A small-molecule ligand and the protein it binds are described below.
Small molecule (SMILES): CC(=O)N[C@H]1[C@H](O[C@H]2[C@H](O)[C@@H](NC(C)=O)CO[C@@H]2CO)O[C@H](CO[C@H]2O[C@H](CO)[C@@H](O)[C@H](O)[C@@H]2O)[C@@H](O[C@H]2O[C@H](CO)[C@@H](O)[C@H](O)[C@@H]2O)[C@@H]1O[C@@H]1O[C@H](CS(=O)(=O)O)[C@@H](O[C@@H]2O[C@H](CO)[C@@H](O)[C@H](O)[C@H]2O)[C@H](O)[C@H]1O

Binding-site contacts:
Ligand atom C2 contacts residue GLN120 of chain 1.D at 4.3 Å.
Ligand atom O5 contacts residue ASN121 of chain 1.D at 2.3 Å (h-bond).
Ligand atom C8 contacts residue GLN120 of chain 1.D at 3.8 Å.
Ligand atom C5 contacts residue ASN142 of chain 1.D at 3.8 Å.
Ligand atom O7 contacts residue TYR86 of chain 1.D at 4.0 Å.
Ligand atom C4 contacts residue ASN121 of chain 1.D at 4.2 Å.
Ligand atom C6 contacts residue VAL141 of chain 1.D at 3.9 Å (hydrophobic).
Ligand atom C1 contacts residue ASN121 of chain 1.D at 1.4 Å.
Ligand atom O4 contacts residue ASN142 of chain 1.D at 4.1 Å.
Ligand atom O6 contacts residue VAL141 of chain 1.D at 3.1 Å.
Ligand atom O7 contacts residue VAL168 of chain 1.D at 4.1 Å.
Ligand atom C7 contacts residue ASN121 of chain 1.D at 3.2 Å.
Ligand atom O6 contacts residue LYS138 of chain 1.D at 4.4 Å.
Ligand atom N2 contacts residue ASN121 of chain 1.D at 2.9 Å (h-bond).
Ligand atom N2 contacts residue GLN120 of chain 1.D at 3.3 Å (h-bond).
Ligand atom O7 contacts residue ASN121 of chain 1.D at 3.1 Å (h-bond).
Ligand atom C8 contacts residue ASN121 of chain 1.D at 4.5 Å.
Ligand atom C4 contacts residue ASN142 of chain 1.D at 4.4 Å.
Ligand atom O5 contacts residue PRO206 of chain 1.E at 4.4 Å.
Ligand atom O7 contacts residue PRO206 of chain 1.E at 3.3 Å.
Ligand atom C3 contacts residue ASN121 of chain 1.D at 3.7 Å.
Ligand atom C5 contacts residue VAL141 of chain 1.D at 4.2 Å (hydrophobic).
Ligand atom C8 contacts residue VAL168 of chain 1.D at 3.4 Å (hydrophobic).
Ligand atom C6 contacts residue LYS138 of chain 1.D at 4.1 Å.
Ligand atom C2 contacts residue ASN121 of chain 1.D at 2.5 Å.
Ligand atom C5 contacts residue ASN121 of chain 1.D at 3.5 Å.
Ligand atom C7 contacts residue GLN120 of chain 1.D at 4.0 Å.
Ligand atom O6 contacts residue ASN142 of chain 1.D at 3.9 Å.
Ligand atom C7 contacts residue VAL168 of chain 1.D at 4.0 Å (hydrophobic).
Ligand atom C1 contacts residue GLN120 of chain 1.D at 4.4 Å.

Sequence of chain 1.D:
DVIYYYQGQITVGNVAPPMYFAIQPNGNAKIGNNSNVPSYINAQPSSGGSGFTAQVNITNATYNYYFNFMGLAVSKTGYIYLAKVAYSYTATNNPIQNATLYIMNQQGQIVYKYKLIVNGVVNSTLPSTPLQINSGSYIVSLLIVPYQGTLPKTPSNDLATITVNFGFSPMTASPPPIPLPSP

Sequence of chain 1.E:
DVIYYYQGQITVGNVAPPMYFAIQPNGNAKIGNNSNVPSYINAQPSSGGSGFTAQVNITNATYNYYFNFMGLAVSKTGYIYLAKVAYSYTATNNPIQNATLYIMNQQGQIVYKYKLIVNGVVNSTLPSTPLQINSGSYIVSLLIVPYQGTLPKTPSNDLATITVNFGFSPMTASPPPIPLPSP